Sequence of chain 1.A:
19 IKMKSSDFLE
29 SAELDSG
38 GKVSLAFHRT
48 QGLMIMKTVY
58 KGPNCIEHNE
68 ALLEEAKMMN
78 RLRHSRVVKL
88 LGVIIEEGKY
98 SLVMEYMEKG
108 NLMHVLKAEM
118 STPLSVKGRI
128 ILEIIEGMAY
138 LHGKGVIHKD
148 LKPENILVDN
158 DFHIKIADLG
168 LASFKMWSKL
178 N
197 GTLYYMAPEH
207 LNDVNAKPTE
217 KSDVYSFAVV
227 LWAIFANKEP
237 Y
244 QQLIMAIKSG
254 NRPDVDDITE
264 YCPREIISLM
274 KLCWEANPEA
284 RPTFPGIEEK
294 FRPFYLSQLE

This small molecule binds to this protein.
Small molecule (SMILES): CN1C(=O)[C@@H](NC(=O)c2nc(Cc3ccccc3)n[nH]2)COc2ccccc21

Binding-site contacts:
Ligand atom C18 contacts residue VAL85 of chain 1.A at 3.3 Å (hydrophobic).
Ligand atom C1 contacts residue LYS54 of chain 1.A at 3.6 Å.
Ligand atom C5 contacts residue VAL40 of chain 1.A at 3.7 Å (hydrophobic).
Ligand atom N2 contacts residue MET101 of chain 1.A at 3.5 Å (h-bond).
Ligand atom O28 contacts residue LEU99 of chain 1.A at 3.5 Å.
Ligand atom N17 contacts residue VAL85 of chain 1.A at 3.4 Å (h-bond).
Ligand atom C6 contacts residue LEU166 of chain 1.A at 3.5 Å (hydrophobic).
Ligand atom O14 contacts residue ASP165 of chain 1.A at 2.8 Å (salt-bridge).
Ligand atom C25 contacts residue ILE163 of chain 1.A at 3.7 Å (hydrophobic).
Ligand atom N26 contacts residue ALA164 of chain 1.A at 3.7 Å.
Ligand atom C15 contacts residue PHE171 of chain 1.A at 3.7 Å (hydrophobic).
Ligand atom C10 contacts residue LEU99 of chain 1.A at 3.8 Å (hydrophobic).
Ligand atom C19 contacts residue VAL85 of chain 1.A at 3.1 Å (hydrophobic).
Ligand atom N16 contacts residue PHE171 of chain 1.A at 3.4 Å.
Ligand atom C21 contacts residue MET76 of chain 1.A at 3.6 Å (hydrophobic).
Ligand atom O28 contacts residue LEU87 of chain 1.A at 3.5 Å.
Ligand atom N16 contacts residue VAL85 of chain 1.A at 3.8 Å.
Ligand atom C1 contacts residue MET101 of chain 1.A at 3.7 Å (hydrophobic).
Ligand atom C11 contacts residue MET101 of chain 1.A at 3.7 Å (hydrophobic).
Ligand atom O9 contacts residue LEU168 of chain 1.A at 3.7 Å.
Ligand atom O28 contacts residue MET101 of chain 1.A at 3.2 Å.
Ligand atom C10 contacts residue LEU168 of chain 1.A at 3.7 Å (hydrophobic).
Ligand atom C27 contacts residue MET101 of chain 1.A at 3.5 Å (hydrophobic).
Ligand atom C4 contacts residue LEU166 of chain 1.A at 3.7 Å (hydrophobic).
Ligand atom O9 contacts residue LEU99 of chain 1.A at 3.5 Å.
Ligand atom C24 contacts residue HIS145 of chain 1.A at 3.5 Å.
Ligand atom C5 contacts residue LEU166 of chain 1.A at 3.6 Å (hydrophobic).
Ligand atom C7 contacts residue LEU166 of chain 1.A at 3.2 Å (hydrophobic).
Ligand atom O14 contacts residue ALA164 of chain 1.A at 3.7 Å.
Ligand atom C1 contacts residue ILE52 of chain 1.A at 3.8 Å (hydrophobic).
Ligand atom C24 contacts residue LEU138 of chain 1.A at 3.8 Å (hydrophobic).
Ligand atom C13 contacts residue ASP165 of chain 1.A at 3.7 Å.
Ligand atom O14 contacts residue LEU166 of chain 1.A at 3.4 Å (h-bond).
Ligand atom C15 contacts residue VAL85 of chain 1.A at 3.6 Å (hydrophobic).
Ligand atom N26 contacts residue VAL85 of chain 1.A at 3.6 Å.
Ligand atom N26 contacts residue ASP165 of chain 1.A at 3.2 Å (salt-bridge).
Ligand atom C4 contacts residue MET101 of chain 1.A at 3.7 Å (hydrophobic).
Ligand atom C4 contacts residue VAL40 of chain 1.A at 3.8 Å (hydrophobic).
Ligand atom C19 contacts residue VAL84 of chain 1.A at 3.7 Å (hydrophobic).
Ligand atom C1 contacts residue LEU99 of chain 1.A at 3.5 Å (hydrophobic).